Sequence of chain 6.A:
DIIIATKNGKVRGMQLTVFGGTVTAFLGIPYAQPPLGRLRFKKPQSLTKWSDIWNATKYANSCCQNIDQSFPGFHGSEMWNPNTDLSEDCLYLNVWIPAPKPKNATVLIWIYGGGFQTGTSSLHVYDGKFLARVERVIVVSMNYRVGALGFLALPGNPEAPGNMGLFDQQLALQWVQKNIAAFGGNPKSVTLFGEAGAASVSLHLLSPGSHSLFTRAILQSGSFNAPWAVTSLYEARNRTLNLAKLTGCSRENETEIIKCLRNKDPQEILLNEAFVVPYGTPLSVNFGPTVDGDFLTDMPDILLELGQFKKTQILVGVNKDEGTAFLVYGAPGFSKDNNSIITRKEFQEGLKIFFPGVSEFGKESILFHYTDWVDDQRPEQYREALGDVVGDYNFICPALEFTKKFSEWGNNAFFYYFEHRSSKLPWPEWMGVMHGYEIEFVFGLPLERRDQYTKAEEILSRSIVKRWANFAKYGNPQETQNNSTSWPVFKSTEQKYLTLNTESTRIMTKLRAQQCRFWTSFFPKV

Binding-site contacts:
Ligand atom N2 contacts residue ASN483 of chain 6.A at 3.0 Å (h-bond).
Ligand atom O6 contacts residue ASN483 of chain 6.A at 4.4 Å.
Ligand atom C8 contacts residue LYS467 of chain 6.A at 3.9 Å.
Ligand atom O7 contacts residue ARG463 of chain 6.A at 3.7 Å.
Ligand atom O3 contacts residue ARG463 of chain 6.A at 3.4 Å.
Ligand atom O7 contacts residue GLU480 of chain 6.A at 4.2 Å.
Ligand atom C6 contacts residue ASN483 of chain 6.A at 3.9 Å.
Ligand atom C8 contacts residue ARG463 of chain 6.A at 3.9 Å.
Ligand atom C7 contacts residue ASN483 of chain 6.A at 3.6 Å.
Ligand atom C7 contacts residue ARG463 of chain 6.A at 3.7 Å.
Ligand atom C1 contacts residue ASN483 of chain 6.A at 1.4 Å.
Ligand atom C7 contacts residue GLU480 of chain 6.A at 4.1 Å.
Ligand atom C2 contacts residue ASN483 of chain 6.A at 2.3 Å.
Ligand atom O5 contacts residue ASN483 of chain 6.A at 2.5 Å (h-bond).
Ligand atom O7 contacts residue ASN483 of chain 6.A at 3.8 Å.
Ligand atom C3 contacts residue ASN483 of chain 6.A at 3.6 Å.
Ligand atom C8 contacts residue GLU480 of chain 6.A at 3.9 Å.
Ligand atom N2 contacts residue ARG463 of chain 6.A at 4.2 Å.
Ligand atom O7 contacts residue SER464 of chain 6.A at 4.2 Å.
Ligand atom C5 contacts residue ASN483 of chain 6.A at 3.5 Å.
Ligand atom C4 contacts residue ASN483 of chain 6.A at 4.0 Å.

This small molecule binds to this protein.
Small molecule (SMILES): CC(=O)N[C@@H]1[C@@H](O)[C@H](O)[C@@H](CO)O[C@H]1O